Sequence of chain 2.A:
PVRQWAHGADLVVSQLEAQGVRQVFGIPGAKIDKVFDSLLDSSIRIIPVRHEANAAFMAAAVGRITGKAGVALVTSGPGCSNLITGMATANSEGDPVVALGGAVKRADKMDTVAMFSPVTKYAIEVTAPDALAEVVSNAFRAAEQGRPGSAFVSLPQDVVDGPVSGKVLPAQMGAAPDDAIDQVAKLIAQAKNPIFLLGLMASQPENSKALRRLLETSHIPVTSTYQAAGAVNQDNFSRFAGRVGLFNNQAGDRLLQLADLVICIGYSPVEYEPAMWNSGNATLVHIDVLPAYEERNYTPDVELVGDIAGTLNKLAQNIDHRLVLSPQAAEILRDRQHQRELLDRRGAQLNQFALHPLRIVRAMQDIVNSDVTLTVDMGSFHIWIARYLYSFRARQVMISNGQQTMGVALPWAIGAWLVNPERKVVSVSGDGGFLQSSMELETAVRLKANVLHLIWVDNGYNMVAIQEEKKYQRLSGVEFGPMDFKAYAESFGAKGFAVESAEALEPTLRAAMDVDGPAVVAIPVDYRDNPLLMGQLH

Binding-site contacts:
Ligand atom O07 contacts residue MG1 of chain 1.C at 2.0 Å.
Ligand atom O06 contacts residue MET499 of chain 1.A at 3.3 Å (h-bond).
Ligand atom N19 contacts residue GLU77 of chain 2.A at 2.6 Å (salt-bridge).
Ligand atom O08 contacts residue ASP467 of chain 1.A at 2.5 Å (salt-bridge).
Ligand atom N22 contacts residue GLN440 of chain 1.A at 3.5 Å (h-bond).
Ligand atom O05 contacts residue TYR563 of chain 1.A at 2.7 Å (h-bond).
Ligand atom P04 contacts residue MG1 of chain 1.C at 3.2 Å.
Ligand atom C18 contacts residue GLU77 of chain 2.A at 3.3 Å.
Ligand atom O07 contacts residue ASN498 of chain 1.A at 3.2 Å (h-bond).
Ligand atom P02 contacts residue GLY468 of chain 1.A at 3.6 Å.
Ligand atom O33 contacts residue VAL500 of chain 1.A at 3.0 Å.
Ligand atom O32 contacts residue ALA55 of chain 2.A at 3.0 Å (h-bond).
Ligand atom P02 contacts residue MG1 of chain 1.C at 3.4 Å.
Ligand atom C20 contacts residue GLU77 of chain 2.A at 3.6 Å.
Ligand atom C30 contacts residue ALA55 of chain 2.A at 3.6 Å (hydrophobic).
Ligand atom C21 contacts residue MET442 of chain 1.A at 3.6 Å (hydrophobic).
Ligand atom O08 contacts residue GLY496 of chain 1.A at 3.2 Å (h-bond).
Ligand atom O01 contacts residue GLY468 of chain 1.A at 3.3 Å (h-bond).
Ligand atom O06 contacts residue SER416 of chain 1.A at 3.0 Å (h-bond).
Ligand atom C27 contacts residue GLN440 of chain 1.A at 3.6 Å.
Ligand atom O08 contacts residue MG1 of chain 1.C at 2.2 Å.
Ligand atom O05 contacts residue PHE417 of chain 1.A at 3.4 Å.
Ligand atom C11 contacts residue MET414 of chain 1.A at 3.5 Å (hydrophobic).
Ligand atom C16 contacts residue PRO53 of chain 2.A at 3.5 Å (hydrophobic).
Ligand atom C20 contacts residue MET442 of chain 1.A at 3.6 Å (hydrophobic).
Ligand atom O03 contacts residue PHE417 of chain 1.A at 3.4 Å.
Ligand atom N24 contacts residue GLN440 of chain 1.A at 2.9 Å (h-bond).
Ligand atom O09 contacts residue TYR497 of chain 1.A at 3.4 Å.
Ligand atom O06 contacts residue ASN498 of chain 1.A at 3.4 Å.
Ligand atom C21 contacts residue ASN107 of chain 2.A at 3.6 Å.
Ligand atom C27 contacts residue MET414 of chain 1.A at 3.2 Å (hydrophobic).
Ligand atom O07 contacts residue ASP494 of chain 1.A at 3.0 Å (salt-bridge).
Ligand atom O01 contacts residue GLY469 of chain 1.A at 2.6 Å (h-bond).
Ligand atom S35 contacts residue MET414 of chain 1.A at 3.6 Å.
Ligand atom O08 contacts residue GLY468 of chain 1.A at 2.7 Å (h-bond).
Ligand atom O32 contacts residue GLY54 of chain 2.A at 2.8 Å.
Ligand atom O31 contacts residue ALA55 of chain 2.A at 3.4 Å.
Ligand atom N22 contacts residue MET442 of chain 1.A at 3.6 Å.
Ligand atom O34 contacts residue GLN440 of chain 1.A at 3.5 Å (h-bond).
Ligand atom O07 contacts residue GLY496 of chain 1.A at 2.9 Å (h-bond).

Sequence of chain 1.A:
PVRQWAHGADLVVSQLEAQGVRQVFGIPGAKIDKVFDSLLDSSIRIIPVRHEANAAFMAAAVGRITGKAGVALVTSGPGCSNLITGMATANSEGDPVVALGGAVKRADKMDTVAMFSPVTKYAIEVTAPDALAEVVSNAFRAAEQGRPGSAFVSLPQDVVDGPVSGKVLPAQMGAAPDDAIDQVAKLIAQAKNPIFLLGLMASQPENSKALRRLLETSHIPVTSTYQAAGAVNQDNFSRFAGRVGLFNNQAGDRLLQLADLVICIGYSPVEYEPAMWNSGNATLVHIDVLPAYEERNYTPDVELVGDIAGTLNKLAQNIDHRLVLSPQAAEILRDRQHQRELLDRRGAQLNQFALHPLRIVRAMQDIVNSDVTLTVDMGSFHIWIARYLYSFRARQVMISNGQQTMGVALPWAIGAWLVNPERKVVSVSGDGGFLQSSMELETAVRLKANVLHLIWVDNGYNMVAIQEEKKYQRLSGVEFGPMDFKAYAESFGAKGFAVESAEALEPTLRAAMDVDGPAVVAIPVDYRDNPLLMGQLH

A small-molecule ligand and the protein it binds are described below.
Small molecule (SMILES): Cc1ncc2c(n1)N[C@]1([C@@](C)(O)[C@](C)(O)C(=O)O)S[C@H](CCOP(=O)(O)OP(=O)(O)O)[C@H](C)N1C2